Sequence of chain 1.A:
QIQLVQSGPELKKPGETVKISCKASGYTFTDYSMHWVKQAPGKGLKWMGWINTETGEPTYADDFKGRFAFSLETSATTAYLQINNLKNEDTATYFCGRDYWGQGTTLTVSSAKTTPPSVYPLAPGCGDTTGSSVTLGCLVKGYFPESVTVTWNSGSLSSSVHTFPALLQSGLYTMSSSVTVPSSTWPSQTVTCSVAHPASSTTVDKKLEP

A protein and the small-molecule ligand that binds it are described below.
Small molecule (SMILES): CC(=O)NCCCC[C@H](NC(=O)CNC(=O)CNC(=O)[C@H](CCCCNC(C)=O)NC(=O)CNC(=O)[C@H](CCCN=C(N)N)NC(=O)CN)C(=O)NCC=O

Sequence of chain 1.B:
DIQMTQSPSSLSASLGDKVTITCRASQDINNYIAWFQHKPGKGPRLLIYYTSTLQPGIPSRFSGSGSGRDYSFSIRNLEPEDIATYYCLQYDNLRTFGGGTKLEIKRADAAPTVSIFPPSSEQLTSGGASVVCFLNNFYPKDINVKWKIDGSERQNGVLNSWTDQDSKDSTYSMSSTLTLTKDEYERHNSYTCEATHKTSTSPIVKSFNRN

Binding-site contacts:
Ligand atom O contacts residue ARG98 of chain 1.A at 3.0 Å (salt-bridge).
Ligand atom O contacts residue ARG95 of chain 1.B at 3.1 Å (salt-bridge).
Ligand atom C contacts residue ASP99 of chain 1.A at 3.0 Å.
Ligand atom O contacts residue TYR91 of chain 1.B at 3.6 Å.
Ligand atom CA contacts residue ARG98 of chain 1.A at 3.6 Å.
Ligand atom O contacts residue TYR100 of chain 1.A at 3.0 Å (h-bond).
Ligand atom OH contacts residue ASP99 of chain 1.A at 2.9 Å (salt-bridge).
Ligand atom CH3 contacts residue ARG98 of chain 1.A at 3.6 Å.
Ligand atom CE contacts residue TYR32 of chain 1.A at 3.4 Å (hydrophobic).
Ligand atom CD contacts residue ILE2 of chain 1.A at 3.6 Å (hydrophobic).
Ligand atom NE contacts residue TYR32 of chain 1.B at 3.6 Å.
Ligand atom NZ contacts residue TYR27 of chain 1.A at 3.4 Å.
Ligand atom C contacts residue TYR100 of chain 1.A at 3.4 Å (hydrophobic).
Ligand atom N contacts residue ASP99 of chain 1.A at 2.9 Å (salt-bridge).
Ligand atom NH1 contacts residue ASP92 of chain 1.B at 2.3 Å (salt-bridge).
Ligand atom O contacts residue TYR91 of chain 1.B at 3.4 Å.
Ligand atom CB contacts residue TYR91 of chain 1.B at 3.6 Å (hydrophobic).
Ligand atom OH contacts residue TYR100 of chain 1.A at 2.9 Å (h-bond).
Ligand atom CH3 contacts residue TYR100 of chain 1.A at 3.4 Å (hydrophobic).
Ligand atom CA contacts residue TYR100 of chain 1.A at 3.3 Å (hydrophobic).
Ligand atom N contacts residue ARG98 of chain 1.A at 3.2 Å (salt-bridge).
Ligand atom CB contacts residue ASP99 of chain 1.A at 3.1 Å.
Ligand atom CH3 contacts residue TYR27 of chain 1.A at 3.6 Å (hydrophobic).
Ligand atom CZ contacts residue ASP92 of chain 1.B at 3.5 Å.
Ligand atom O contacts residue ARG95 of chain 1.B at 3.3 Å (salt-bridge).
Ligand atom NZ contacts residue ARG98 of chain 1.A at 2.9 Å (salt-bridge).
Ligand atom O contacts residue ASP99 of chain 1.A at 3.4 Å (salt-bridge).
Ligand atom C contacts residue ARG98 of chain 1.A at 3.4 Å.
Ligand atom O contacts residue GLN55 of chain 1.B at 3.0 Å (h-bond).
Ligand atom CA contacts residue TYR49 of chain 1.B at 3.5 Å (hydrophobic).
Ligand atom CE contacts residue ASP99 of chain 1.A at 3.6 Å.
Ligand atom O contacts residue TYR49 of chain 1.B at 3.5 Å.
Ligand atom CG contacts residue TYR32 of chain 1.B at 3.5 Å (hydrophobic).
Ligand atom N contacts residue GLN55 of chain 1.B at 2.9 Å (h-bond).
Ligand atom CA contacts residue ASP99 of chain 1.A at 3.2 Å.
Ligand atom N contacts residue TYR49 of chain 1.B at 3.5 Å.
Ligand atom N contacts residue ASP99 of chain 1.A at 3.0 Å (salt-bridge).
Ligand atom CE contacts residue ARG98 of chain 1.A at 3.5 Å.
Ligand atom CB contacts residue TYR100 of chain 1.A at 3.6 Å (hydrophobic).
Ligand atom OH contacts residue ARG95 of chain 1.B at 2.8 Å (salt-bridge).